Sequence of chain 1.A:
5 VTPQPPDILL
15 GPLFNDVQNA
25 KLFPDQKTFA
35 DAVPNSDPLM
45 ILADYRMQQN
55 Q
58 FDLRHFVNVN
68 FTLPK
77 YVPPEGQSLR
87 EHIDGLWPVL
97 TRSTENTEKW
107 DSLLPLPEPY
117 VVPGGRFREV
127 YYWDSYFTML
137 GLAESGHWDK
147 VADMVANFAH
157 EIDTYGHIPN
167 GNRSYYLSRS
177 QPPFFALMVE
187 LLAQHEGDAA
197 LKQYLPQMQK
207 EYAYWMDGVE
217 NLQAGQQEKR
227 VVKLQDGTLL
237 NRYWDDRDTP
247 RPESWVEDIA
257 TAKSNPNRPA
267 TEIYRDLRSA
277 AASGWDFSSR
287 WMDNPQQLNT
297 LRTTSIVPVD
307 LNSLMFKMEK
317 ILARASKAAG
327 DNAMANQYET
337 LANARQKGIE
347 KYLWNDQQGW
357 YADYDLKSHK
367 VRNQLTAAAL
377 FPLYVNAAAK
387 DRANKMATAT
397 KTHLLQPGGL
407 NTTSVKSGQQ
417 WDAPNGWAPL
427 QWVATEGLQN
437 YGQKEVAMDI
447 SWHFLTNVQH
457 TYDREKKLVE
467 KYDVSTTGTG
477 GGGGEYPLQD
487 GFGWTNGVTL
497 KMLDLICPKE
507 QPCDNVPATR

The small molecule below binds the protein below.
Small molecule (SMILES): OC[C@H]1[C@@H]2[C@@H](O)[C@H](O)[C@@H](CO)N2C[C@@H]1O

Binding-site contacts:
Ligand atom C2 contacts residue TYR482 of chain 1.A at 3.9 Å (hydrophobic).
Ligand atom O4 contacts residue TRP417 of chain 1.A at 2.7 Å (h-bond).
Ligand atom O2 contacts residue TRP490 of chain 1.A at 4.0 Å.
Ligand atom O1 contacts residue GLY280 of chain 1.A at 2.7 Å (h-bond).
Ligand atom O1 contacts residue TRP417 of chain 1.A at 3.3 Å.
Ligand atom N4 contacts residue GLC1 of chain 1.F at 2.7 Å (h-bond).
Ligand atom C3 contacts residue PHE123 of chain 1.A at 3.2 Å (hydrophobic).
Ligand atom C4 contacts residue TRP490 of chain 1.A at 4.0 Å (hydrophobic).
Ligand atom C4 contacts residue TRP129 of chain 1.A at 4.1 Å (hydrophobic).
Ligand atom O1 contacts residue TRP129 of chain 1.A at 3.5 Å (h-bond).
Ligand atom C1 contacts residue GLC1 of chain 1.F at 2.3 Å.
Ligand atom C4 contacts residue GLY280 of chain 1.A at 3.6 Å.
Ligand atom C9 contacts residue TYR482 of chain 1.A at 3.5 Å (hydrophobic).
Ligand atom C3 contacts residue TYR482 of chain 1.A at 3.5 Å (hydrophobic).
Ligand atom C9 contacts residue GLN416 of chain 1.A at 3.6 Å.
Ligand atom C3 contacts residue GLC1 of chain 1.F at 2.5 Å.
Ligand atom O4 contacts residue ASP282 of chain 1.A at 2.7 Å (salt-bridge).
Ligand atom O3 contacts residue PHE488 of chain 1.A at 3.5 Å.
Ligand atom O4 contacts residue GLN416 of chain 1.A at 3.7 Å.
Ligand atom C6 contacts residue TRP129 of chain 1.A at 3.9 Å (hydrophobic).
Ligand atom C2 contacts residue GLC1 of chain 1.F at 1.5 Å.
Ligand atom C6 contacts residue ASP130 of chain 1.A at 3.3 Å.
Ligand atom C1 contacts residue ASP282 of chain 1.A at 3.3 Å.
Ligand atom C8 contacts residue PHE123 of chain 1.A at 4.0 Å (hydrophobic).
Ligand atom O2 contacts residue TRP129 of chain 1.A at 3.0 Å (h-bond).
Ligand atom O1 contacts residue TRP490 of chain 1.A at 3.5 Å.
Ligand atom C9 contacts residue TRP417 of chain 1.A at 4.0 Å (hydrophobic).
Ligand atom O3 contacts residue ASP130 of chain 1.A at 2.5 Å (salt-bridge).
Ligand atom C5 contacts residue GLC1 of chain 1.F at 3.1 Å.
Ligand atom C9 contacts residue GLC1 of chain 1.F at 3.6 Å.
Ligand atom C6 contacts residue TRP490 of chain 1.A at 3.6 Å (hydrophobic).
Ligand atom C8 contacts residue ASP130 of chain 1.A at 3.3 Å.
Ligand atom C7 contacts residue GLC1 of chain 1.F at 3.3 Å.
Ligand atom C8 contacts residue TYR127 of chain 1.A at 4.0 Å (hydrophobic).
Ligand atom C2 contacts residue ASP282 of chain 1.A at 3.6 Å.
Ligand atom C7 contacts residue ASP130 of chain 1.A at 4.0 Å.
Ligand atom O2 contacts residue GLN177 of chain 1.A at 2.9 Å (h-bond).
Ligand atom C4 contacts residue GLC1 of chain 1.F at 3.5 Å.
Ligand atom C9 contacts residue ASP282 of chain 1.A at 3.5 Å.
Ligand atom O2 contacts residue ASP130 of chain 1.A at 2.5 Å (salt-bridge).